Binding-site contacts:
Ligand atom CBA contacts residue GLY94 of chain 1.A at 3.8 Å.
Ligand atom N1 contacts residue PHE90 of chain 1.A at 3.8 Å.
Ligand atom C4 contacts residue MET144 of chain 1.A at 3.7 Å (hydrophobic).
Ligand atom CAO contacts residue GLU89 of chain 1.A at 3.7 Å.
Ligand atom NAX contacts residue CYS91 of chain 1.A at 2.6 Å (h-bond).
Ligand atom CAJ contacts residue GLY18 of chain 1.A at 3.6 Å.
Ligand atom NAX contacts residue PHE90 of chain 1.A at 3.7 Å.
Ligand atom C6 contacts residue ALA38 of chain 1.A at 3.7 Å (hydrophobic).
Ligand atom CAG contacts residue GLY141 of chain 1.A at 3.9 Å.
Ligand atom N1 contacts residue CYS91 of chain 1.A at 3.1 Å (h-bond).
Ligand atom OAA contacts residue THR158 of chain 1.A at 3.5 Å (h-bond).
Ligand atom NBH contacts residue PRO92 of chain 1.A at 3.8 Å.
Ligand atom CAI contacts residue GLY141 of chain 1.A at 3.9 Å.
Ligand atom CAH contacts residue GLY20 of chain 1.A at 3.6 Å.
Ligand atom CAL contacts residue ARG27 of chain 1.A at 3.4 Å.
Ligand atom CAR contacts residue PRO92 of chain 1.A at 3.5 Å (hydrophobic).
Ligand atom C2 contacts residue CYS91 of chain 1.A at 3.6 Å (hydrophobic).
Ligand atom CAF contacts residue CYS91 of chain 1.A at 3.2 Å (hydrophobic).
Ligand atom C6 contacts residue CYS91 of chain 1.A at 3.8 Å (hydrophobic).
Ligand atom CAI contacts residue MET144 of chain 1.A at 3.9 Å (hydrophobic).
Ligand atom NAW contacts residue VAL25 of chain 1.A at 3.5 Å.
Ligand atom C6 contacts residue GLU89 of chain 1.A at 3.5 Å.
Ligand atom CBB contacts residue GLY94 of chain 1.A at 3.7 Å.
Ligand atom CAH contacts residue ALA23 of chain 1.A at 3.4 Å (hydrophobic).
Ligand atom N3 contacts residue MET144 of chain 1.A at 3.4 Å.
Ligand atom N1 contacts residue MET144 of chain 1.A at 3.9 Å.
Ligand atom CAO contacts residue MET88 of chain 1.A at 3.6 Å (hydrophobic).
Ligand atom C2 contacts residue MET144 of chain 1.A at 3.5 Å (hydrophobic).
Ligand atom CAO contacts residue ALA38 of chain 1.A at 3.8 Å (hydrophobic).
Ligand atom CAN contacts residue VAL25 of chain 1.A at 3.7 Å (hydrophobic).
Ligand atom CBG contacts residue VAL25 of chain 1.A at 3.8 Å (hydrophobic).
Ligand atom CAN contacts residue LYS40 of chain 1.A at 3.7 Å.
Ligand atom C4 contacts residue VAL25 of chain 1.A at 3.6 Å (hydrophobic).
Ligand atom CAP contacts residue THR158 of chain 1.A at 3.2 Å.
Ligand atom C5 contacts residue VAL25 of chain 1.A at 3.7 Å (hydrophobic).
Ligand atom CAF contacts residue GLY94 of chain 1.A at 3.6 Å.
Ligand atom CAH contacts residue VAL25 of chain 1.A at 3.8 Å (hydrophobic).
Ligand atom CAF contacts residue PRO92 of chain 1.A at 3.7 Å (hydrophobic).
Ligand atom CAS contacts residue PRO92 of chain 1.A at 3.3 Å (hydrophobic).
Ligand atom CBB contacts residue CYS91 of chain 1.A at 3.3 Å (hydrophobic).

The small molecule below binds the protein below.
Small molecule (SMILES): O=C(NCCCNc1nc(Nc2cccc(CN3CCOCC3)c2)ncc1C1CC1)C1CCC1

Sequence of chain 1.A:
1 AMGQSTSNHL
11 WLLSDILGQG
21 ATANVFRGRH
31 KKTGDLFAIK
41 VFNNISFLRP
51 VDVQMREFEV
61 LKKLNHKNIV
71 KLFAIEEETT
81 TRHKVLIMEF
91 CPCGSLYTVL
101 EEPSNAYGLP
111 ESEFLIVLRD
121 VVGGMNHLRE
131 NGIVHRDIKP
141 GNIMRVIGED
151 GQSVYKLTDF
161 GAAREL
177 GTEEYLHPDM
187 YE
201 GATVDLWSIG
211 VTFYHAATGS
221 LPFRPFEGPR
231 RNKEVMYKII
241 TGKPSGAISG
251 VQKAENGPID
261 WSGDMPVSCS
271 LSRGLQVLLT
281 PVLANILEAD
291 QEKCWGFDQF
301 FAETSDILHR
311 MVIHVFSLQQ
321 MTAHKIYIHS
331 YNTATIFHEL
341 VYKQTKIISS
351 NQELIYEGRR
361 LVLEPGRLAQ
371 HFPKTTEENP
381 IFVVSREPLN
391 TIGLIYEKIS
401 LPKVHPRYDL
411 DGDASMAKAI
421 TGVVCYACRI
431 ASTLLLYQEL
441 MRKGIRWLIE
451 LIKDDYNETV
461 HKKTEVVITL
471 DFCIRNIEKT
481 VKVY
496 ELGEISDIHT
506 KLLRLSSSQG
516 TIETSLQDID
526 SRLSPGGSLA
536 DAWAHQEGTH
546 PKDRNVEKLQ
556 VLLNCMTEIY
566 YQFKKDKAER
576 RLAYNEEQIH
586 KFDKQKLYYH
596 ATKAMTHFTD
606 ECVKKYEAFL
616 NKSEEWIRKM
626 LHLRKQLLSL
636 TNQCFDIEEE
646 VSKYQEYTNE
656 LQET